Binding-site contacts:
Ligand atom N2 contacts residue SER211 of chain 3.A at 4.0 Å.
Ligand atom C4 contacts residue TRP214 of chain 3.A at 4.3 Å (hydrophobic).
Ligand atom O5 contacts residue ASN157 of chain 1.A at 2.4 Å (h-bond).
Ligand atom O5 contacts residue TRP214 of chain 3.A at 4.4 Å.
Ligand atom O4 contacts residue TRP214 of chain 3.A at 3.6 Å.
Ligand atom O7 contacts residue TRP214 of chain 3.A at 4.1 Å.
Ligand atom O7 contacts residue SER178 of chain 3.A at 4.2 Å.
Ligand atom C1 contacts residue TRP214 of chain 3.A at 4.5 Å (hydrophobic).
Ligand atom C4 contacts residue ASN157 of chain 1.A at 4.0 Å.
Ligand atom O5 contacts residue TRP214 of chain 3.A at 3.9 Å.
Ligand atom C5 contacts residue ASN157 of chain 1.A at 3.7 Å.
Ligand atom C7 contacts residue SER211 of chain 3.A at 3.5 Å.
Ligand atom C1 contacts residue ASN157 of chain 1.A at 1.5 Å.
Ligand atom C4 contacts residue TRP214 of chain 3.A at 4.1 Å (hydrophobic).
Ligand atom C5 contacts residue TRP214 of chain 3.A at 4.5 Å (hydrophobic).
Ligand atom C1 contacts residue SER211 of chain 3.A at 4.0 Å.
Ligand atom C3 contacts residue ASN157 of chain 1.A at 3.8 Å.
Ligand atom N2 contacts residue ASN157 of chain 1.A at 2.9 Å (h-bond).
Ligand atom C6 contacts residue THR159 of chain 1.A at 4.2 Å.
Ligand atom O2 contacts residue TRP214 of chain 3.A at 2.8 Å.
Ligand atom C3 contacts residue TRP214 of chain 3.A at 4.0 Å (hydrophobic).
Ligand atom O7 contacts residue ASN157 of chain 1.A at 4.4 Å.
Ligand atom O6 contacts residue TRP214 of chain 3.A at 3.8 Å.
Ligand atom C5 contacts residue TRP214 of chain 3.A at 3.7 Å (hydrophobic).
Ligand atom C2 contacts residue TRP214 of chain 3.A at 4.0 Å (hydrophobic).
Ligand atom C6 contacts residue TRP214 of chain 3.A at 3.8 Å (hydrophobic).
Ligand atom C7 contacts residue ASN157 of chain 1.A at 3.9 Å.
Ligand atom C1 contacts residue TRP214 of chain 3.A at 4.2 Å (hydrophobic).
Ligand atom C8 contacts residue SER178 of chain 3.A at 4.2 Å.
Ligand atom C8 contacts residue SER211 of chain 3.A at 3.5 Å.
Ligand atom C6 contacts residue TRP214 of chain 3.A at 4.2 Å (hydrophobic).
Ligand atom C2 contacts residue ASN157 of chain 1.A at 2.4 Å.
Ligand atom O6 contacts residue THR159 of chain 1.A at 3.1 Å.
Ligand atom O7 contacts residue SER219 of chain 3.A at 3.9 Å.
Ligand atom O7 contacts residue SER211 of chain 3.A at 3.6 Å.

Sequence of chain 3.A:
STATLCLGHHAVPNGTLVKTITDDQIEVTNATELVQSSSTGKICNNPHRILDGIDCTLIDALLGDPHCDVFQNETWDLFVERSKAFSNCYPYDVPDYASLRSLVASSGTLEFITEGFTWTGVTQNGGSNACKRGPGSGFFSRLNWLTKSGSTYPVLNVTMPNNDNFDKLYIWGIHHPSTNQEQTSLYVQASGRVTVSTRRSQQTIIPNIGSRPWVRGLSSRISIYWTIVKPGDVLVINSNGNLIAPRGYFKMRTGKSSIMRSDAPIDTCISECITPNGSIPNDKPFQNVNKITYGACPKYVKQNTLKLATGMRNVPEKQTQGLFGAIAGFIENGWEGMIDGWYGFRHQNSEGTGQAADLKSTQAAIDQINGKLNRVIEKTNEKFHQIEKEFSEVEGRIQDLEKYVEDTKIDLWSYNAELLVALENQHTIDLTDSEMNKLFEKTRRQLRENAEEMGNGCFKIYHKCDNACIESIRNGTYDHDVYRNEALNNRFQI

This protein binds this small molecule.
Small molecule (SMILES): CC(=O)N[C@H]1[C@H](O[C@H]2[C@H](O)[C@@H](NC(C)=O)CO[C@@H]2CO)O[C@H](CO)[C@@H](O[C@@H]2O[C@H](CO)[C@@H](O)[C@H](O)[C@@H]2O)[C@@H]1O

Sequence of chain 1.A:
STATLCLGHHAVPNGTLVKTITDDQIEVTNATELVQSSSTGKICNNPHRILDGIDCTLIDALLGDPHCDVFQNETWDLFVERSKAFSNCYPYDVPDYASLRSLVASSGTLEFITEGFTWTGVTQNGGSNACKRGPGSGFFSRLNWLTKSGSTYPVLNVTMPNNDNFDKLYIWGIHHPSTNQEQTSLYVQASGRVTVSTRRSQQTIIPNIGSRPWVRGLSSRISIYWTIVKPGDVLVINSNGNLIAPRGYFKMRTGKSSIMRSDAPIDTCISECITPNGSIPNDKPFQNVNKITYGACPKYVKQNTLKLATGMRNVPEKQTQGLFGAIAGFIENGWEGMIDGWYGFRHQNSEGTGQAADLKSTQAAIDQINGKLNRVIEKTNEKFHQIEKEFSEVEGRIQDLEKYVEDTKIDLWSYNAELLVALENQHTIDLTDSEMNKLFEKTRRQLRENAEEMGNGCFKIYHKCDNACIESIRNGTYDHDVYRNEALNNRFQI